Sequence of chain 1.A:
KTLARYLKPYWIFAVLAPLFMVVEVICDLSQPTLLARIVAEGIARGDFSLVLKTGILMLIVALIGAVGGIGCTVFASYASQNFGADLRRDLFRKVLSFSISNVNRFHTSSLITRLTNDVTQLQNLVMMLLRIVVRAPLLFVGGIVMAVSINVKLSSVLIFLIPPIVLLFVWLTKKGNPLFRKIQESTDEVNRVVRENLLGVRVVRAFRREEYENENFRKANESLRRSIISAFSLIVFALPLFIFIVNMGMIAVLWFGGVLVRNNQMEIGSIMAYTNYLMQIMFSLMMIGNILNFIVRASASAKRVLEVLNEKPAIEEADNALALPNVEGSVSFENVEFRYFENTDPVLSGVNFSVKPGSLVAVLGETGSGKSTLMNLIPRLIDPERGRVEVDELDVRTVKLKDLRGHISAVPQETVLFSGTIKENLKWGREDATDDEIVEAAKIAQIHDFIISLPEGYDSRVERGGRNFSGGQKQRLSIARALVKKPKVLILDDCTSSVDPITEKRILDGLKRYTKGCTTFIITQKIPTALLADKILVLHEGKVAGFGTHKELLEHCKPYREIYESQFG

Binding-site contacts:
Ligand atom C2 contacts residue PHE352 of chain 1.A at 3.5 Å (hydrophobic).
Ligand atom O3G contacts residue SER493 of chain 1.B at 2.7 Å (h-bond).
Ligand atom O1A contacts residue SER383 of chain 1.A at 3.4 Å (h-bond).
Ligand atom N1 contacts residue TYR351 of chain 1.A at 3.5 Å.
Ligand atom O2G contacts residue GLN494 of chain 1.B at 3.3 Å (h-bond).
Ligand atom O2A contacts residue MG1 of chain 1.H at 3.2 Å.
Ligand atom PB contacts residue MG1 of chain 1.H at 3.1 Å.
Ligand atom C4 contacts residue TYR351 of chain 1.A at 3.5 Å (hydrophobic).
Ligand atom S1G contacts residue GLN536 of chain 1.A at 3.2 Å (h-bond).
Ligand atom O2' contacts residue GLN496 of chain 1.B at 3.2 Å (h-bond).
Ligand atom O1B contacts residue GLY381 of chain 1.A at 3.0 Å (h-bond).
Ligand atom N6 contacts residue TYR351 of chain 1.A at 3.4 Å.
Ligand atom O4' contacts residue VAL358 of chain 1.A at 3.4 Å.
Ligand atom C4 contacts residue ASP491 of chain 1.B at 3.1 Å.
Ligand atom O3B contacts residue SER493 of chain 1.B at 3.5 Å.
Ligand atom C5 contacts residue ASP491 of chain 1.B at 3.4 Å.
Ligand atom N3 contacts residue ASP491 of chain 1.B at 3.1 Å (salt-bridge).
Ligand atom C5 contacts residue TYR351 of chain 1.A at 3.5 Å (hydrophobic).
Ligand atom O2B contacts residue MG1 of chain 1.H at 1.9 Å.
Ligand atom C2 contacts residue TYR351 of chain 1.A at 3.5 Å (hydrophobic).
Ligand atom C2 contacts residue ASP491 of chain 1.B at 3.3 Å.
Ligand atom O3B contacts residue GLY379 of chain 1.A at 3.1 Å (h-bond).
Ligand atom PG contacts residue MG1 of chain 1.H at 3.1 Å.
Ligand atom O1A contacts residue GLY381 of chain 1.A at 3.3 Å.
Ligand atom O3G contacts residue GLY495 of chain 1.B at 2.8 Å (h-bond).
Ligand atom O3B contacts residue MG1 of chain 1.H at 3.4 Å.
Ligand atom O1A contacts residue THR384 of chain 1.A at 2.7 Å (h-bond).
Ligand atom O3A contacts residue SER493 of chain 1.B at 3.3 Å.
Ligand atom O1B contacts residue SER380 of chain 1.A at 3.0 Å (h-bond).
Ligand atom O2A contacts residue SER493 of chain 1.B at 3.3 Å.
Ligand atom O1B contacts residue LYS382 of chain 1.A at 3.2 Å (salt-bridge).
Ligand atom O3G contacts residue THR378 of chain 1.A at 3.2 Å (h-bond).
Ligand atom O1A contacts residue LYS382 of chain 1.A at 3.5 Å (salt-bridge).
Ligand atom O2G contacts residue MG1 of chain 1.H at 1.9 Å.
Ligand atom C6 contacts residue TYR351 of chain 1.A at 3.5 Å (hydrophobic).
Ligand atom O2B contacts residue SER383 of chain 1.A at 3.1 Å (h-bond).
Ligand atom S1G contacts residue GLN424 of chain 1.A at 3.5 Å (h-bond).
Ligand atom O2G contacts residue GLN424 of chain 1.A at 2.7 Å (h-bond).
Ligand atom C2' contacts residue GLN496 of chain 1.B at 3.5 Å.
Ligand atom N3 contacts residue TYR351 of chain 1.A at 3.5 Å.

Sequence of chain 1.B:
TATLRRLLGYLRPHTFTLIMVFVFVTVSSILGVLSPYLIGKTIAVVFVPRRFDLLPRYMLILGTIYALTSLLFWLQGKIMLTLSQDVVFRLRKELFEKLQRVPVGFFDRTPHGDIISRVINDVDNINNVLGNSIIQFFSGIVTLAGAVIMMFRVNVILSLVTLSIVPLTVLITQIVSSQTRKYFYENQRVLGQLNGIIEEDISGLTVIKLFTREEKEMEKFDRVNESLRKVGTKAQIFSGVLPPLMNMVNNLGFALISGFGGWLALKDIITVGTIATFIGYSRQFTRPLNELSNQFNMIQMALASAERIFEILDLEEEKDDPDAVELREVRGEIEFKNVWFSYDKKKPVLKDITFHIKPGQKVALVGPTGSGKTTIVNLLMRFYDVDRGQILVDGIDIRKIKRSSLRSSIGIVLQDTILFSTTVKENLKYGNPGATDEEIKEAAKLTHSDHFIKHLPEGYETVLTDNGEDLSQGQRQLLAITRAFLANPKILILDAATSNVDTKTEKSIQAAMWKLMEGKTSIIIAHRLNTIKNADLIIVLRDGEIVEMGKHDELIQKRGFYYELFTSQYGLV

A small-molecule ligand and the protein it binds are described below.
Small molecule (SMILES): Nc1ncnc2c1ncn2[C@@H]1O[C@H](COP(=O)(O)OP(=O)(O)OP(O)(O)=S)[C@@H](O)[C@H]1O